Sequence of chain 1.A:
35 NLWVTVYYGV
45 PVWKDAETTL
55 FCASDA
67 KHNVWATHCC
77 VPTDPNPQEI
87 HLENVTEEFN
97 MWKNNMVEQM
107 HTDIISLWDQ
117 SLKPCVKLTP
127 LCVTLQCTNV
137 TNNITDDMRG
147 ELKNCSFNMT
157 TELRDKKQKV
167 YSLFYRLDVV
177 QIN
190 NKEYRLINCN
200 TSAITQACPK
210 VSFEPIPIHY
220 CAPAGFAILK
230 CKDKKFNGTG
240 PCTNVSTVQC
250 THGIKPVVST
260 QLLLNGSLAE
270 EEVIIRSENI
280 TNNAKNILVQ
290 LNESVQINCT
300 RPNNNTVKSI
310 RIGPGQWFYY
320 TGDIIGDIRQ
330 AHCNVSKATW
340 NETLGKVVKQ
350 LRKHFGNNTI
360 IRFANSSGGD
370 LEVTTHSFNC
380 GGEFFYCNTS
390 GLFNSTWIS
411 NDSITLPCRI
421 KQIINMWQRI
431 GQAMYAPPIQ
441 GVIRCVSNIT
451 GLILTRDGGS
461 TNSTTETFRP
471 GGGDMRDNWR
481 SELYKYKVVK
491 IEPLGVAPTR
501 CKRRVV

The protein below binds the small molecule below.
Small molecule (SMILES): CC(=O)N[C@@H]1[C@@H](O)[C@H](O)[C@@H](CO)O[C@H]1O

Binding-site contacts:
Ligand atom N2 contacts residue LYS149 of chain 1.A at 4.0 Å.
Ligand atom C3 contacts residue ASN135 of chain 1.A at 3.9 Å.
Ligand atom C2 contacts residue ASN135 of chain 1.A at 2.5 Å.
Ligand atom C8 contacts residue CYS133 of chain 1.A at 3.9 Å (hydrophobic).
Ligand atom C1 contacts residue ASN135 of chain 1.A at 1.5 Å.
Ligand atom C7 contacts residue ASN135 of chain 1.A at 3.3 Å.
Ligand atom C4 contacts residue ASN135 of chain 1.A at 4.4 Å.
Ligand atom C7 contacts residue THR134 of chain 1.A at 4.3 Å.
Ligand atom C8 contacts residue THR134 of chain 1.A at 3.6 Å.
Ligand atom N2 contacts residue ASN135 of chain 1.A at 3.0 Å (h-bond).
Ligand atom O7 contacts residue ASN135 of chain 1.A at 3.2 Å (h-bond).
Ligand atom O5 contacts residue ASN135 of chain 1.A at 2.5 Å (h-bond).
Ligand atom C8 contacts residue TYR193 of chain 1.A at 3.6 Å (hydrophobic).
Ligand atom C5 contacts residue ASN135 of chain 1.A at 3.8 Å.
Ligand atom O7 contacts residue THR134 of chain 1.A at 4.3 Å.
Ligand atom C8 contacts residue ASN135 of chain 1.A at 3.7 Å.
Ligand atom C8 contacts residue LYS149 of chain 1.A at 4.0 Å.
Ligand atom C7 contacts residue LYS149 of chain 1.A at 4.4 Å.